A small-molecule ligand and the protein it binds are described below.
Small molecule (SMILES): CN(C)c1nc(=O)c2c([nH]1)N([C@@H]1O[C@H](CO[P](=O)(O)OP(=O)(O)O)[C@@H](O)[C@H]1O)CN2C

Sequence of chain 1.E:
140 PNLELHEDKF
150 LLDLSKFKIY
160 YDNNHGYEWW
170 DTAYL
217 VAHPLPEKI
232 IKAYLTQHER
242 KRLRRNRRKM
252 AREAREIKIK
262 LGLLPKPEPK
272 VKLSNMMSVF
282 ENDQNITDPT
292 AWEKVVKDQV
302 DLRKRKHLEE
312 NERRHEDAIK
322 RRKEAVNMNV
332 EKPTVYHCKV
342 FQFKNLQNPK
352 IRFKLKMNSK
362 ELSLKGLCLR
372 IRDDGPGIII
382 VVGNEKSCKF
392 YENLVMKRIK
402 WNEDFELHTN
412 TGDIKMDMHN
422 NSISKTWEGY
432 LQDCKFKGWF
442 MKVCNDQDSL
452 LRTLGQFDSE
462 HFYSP

Binding-site contacts:
Ligand atom CBG contacts residue GLU362 of chain 1.E at 3.4 Å.
Ligand atom NBE contacts residue GLU362 of chain 1.E at 2.9 Å (salt-bridge).
Ligand atom CBZ contacts residue ASN359 of chain 1.E at 4.4 Å.
Ligand atom NBH contacts residue GLU362 of chain 1.E at 3.8 Å.
Ligand atom NBP contacts residue GLU362 of chain 1.E at 3.8 Å.
Ligand atom CBZ contacts residue PHE391 of chain 1.E at 3.9 Å (hydrophobic).
Ligand atom NBV contacts residue GLU362 of chain 1.E at 3.8 Å.
Ligand atom CBW contacts residue LEU363 of chain 1.E at 3.6 Å (hydrophobic).
Ligand atom CBF contacts residue GLU362 of chain 1.E at 3.1 Å.
Ligand atom NBN contacts residue GLU362 of chain 1.E at 3.3 Å.
Ligand atom OCB contacts residue GLU362 of chain 1.E at 3.0 Å (salt-bridge).
Ligand atom CBM contacts residue GLU362 of chain 1.E at 3.2 Å.
Ligand atom OBB contacts residue GLU362 of chain 1.E at 3.5 Å (salt-bridge).
Ligand atom CBY contacts residue GLU362 of chain 1.E at 3.5 Å.
Ligand atom CBX contacts residue GLU362 of chain 1.E at 4.0 Å.
Ligand atom CBO contacts residue GLU362 of chain 1.E at 3.3 Å.
Ligand atom CBQ contacts residue GLU362 of chain 1.E at 4.4 Å.
Ligand atom CBC contacts residue GLU362 of chain 1.E at 4.2 Å.
Ligand atom CBI contacts residue GLU362 of chain 1.E at 4.4 Å.
Ligand atom CBW contacts residue GLU362 of chain 1.E at 4.0 Å.
Ligand atom OAY contacts residue LYS324 of chain 1.E at 4.3 Å.